Binding-site contacts:
Ligand atom N7 contacts residue LEU191 of chain 1.B at 3.8 Å.
Ligand atom N1 contacts residue ASP140 of chain 1.B at 3.4 Å (salt-bridge).
Ligand atom N3 contacts residue MET142 of chain 1.B at 3.6 Å (h-bond).
Ligand atom PG contacts residue ARG100 of chain 1.B at 3.7 Å.
Ligand atom O1G contacts residue ARG100 of chain 1.B at 2.5 Å (salt-bridge).
Ligand atom O3G contacts residue ASP202 of chain 1.B at 2.8 Å (salt-bridge).
Ligand atom O1A contacts residue ASP202 of chain 1.B at 3.2 Å (salt-bridge).
Ligand atom PB contacts residue ALA67 of chain 1.B at 3.3 Å.
Ligand atom C6 contacts residue LEU191 of chain 1.B at 3.8 Å (hydrophobic).
Ligand atom C2 contacts residue MET142 of chain 1.B at 2.8 Å (hydrophobic).
Ligand atom C8 contacts residue VAL71 of chain 1.B at 3.7 Å (hydrophobic).
Ligand atom PG contacts residue ASP202 of chain 1.B at 3.2 Å.
Ligand atom O2G contacts residue ALA67 of chain 1.B at 2.7 Å (h-bond).
Ligand atom O2B contacts residue TYR68 of chain 1.B at 3.2 Å.
Ligand atom C6 contacts residue ALA84 of chain 1.B at 3.8 Å (hydrophobic).
Ligand atom O4' contacts residue VAL71 of chain 1.B at 3.2 Å.
Ligand atom N6 contacts residue ALA84 of chain 1.B at 3.6 Å.
Ligand atom N3B contacts residue ASP202 of chain 1.B at 2.8 Å (salt-bridge).
Ligand atom O2B contacts residue ARG100 of chain 1.B at 3.4 Å (salt-bridge).
Ligand atom O2A contacts residue LYS86 of chain 1.B at 2.8 Å (salt-bridge).
Ligand atom N1 contacts residue ALA84 of chain 1.B at 3.7 Å.
Ligand atom O3A contacts residue GLY69 of chain 1.B at 3.6 Å.
Ligand atom C2' contacts residue LEU191 of chain 1.B at 3.8 Å (hydrophobic).
Ligand atom O5' contacts residue VAL71 of chain 1.B at 3.4 Å.
Ligand atom C5 contacts residue LEU191 of chain 1.B at 3.6 Å (hydrophobic).
Ligand atom O2G contacts residue GLY66 of chain 1.B at 3.5 Å.
Ligand atom O1B contacts residue LYS86 of chain 1.B at 2.8 Å (salt-bridge).
Ligand atom C6 contacts residue ASP140 of chain 1.B at 3.6 Å.
Ligand atom O4' contacts residue GLY64 of chain 1.B at 3.4 Å (h-bond).
Ligand atom PB contacts residue ARG100 of chain 1.B at 3.8 Å.
Ligand atom O1B contacts residue ARG100 of chain 1.B at 3.7 Å.
Ligand atom N1 contacts residue MET142 of chain 1.B at 3.3 Å (h-bond).
Ligand atom N6 contacts residue ASP140 of chain 1.B at 2.8 Å (salt-bridge).
Ligand atom N9 contacts residue VAL71 of chain 1.B at 3.8 Å.
Ligand atom C5' contacts residue ASN65 of chain 1.B at 3.8 Å.
Ligand atom C5' contacts residue VAL71 of chain 1.B at 3.5 Å (hydrophobic).
Ligand atom N6 contacts residue LEU139 of chain 1.B at 3.3 Å.
Ligand atom O1G contacts residue ASP202 of chain 1.B at 3.5 Å (salt-bridge).
Ligand atom N6 contacts residue ILE117 of chain 1.B at 3.8 Å.
Ligand atom O2B contacts residue ALA67 of chain 1.B at 2.0 Å (h-bond).

The protein below binds the small molecule below.
Small molecule (SMILES): Nc1ncnc2c1ncn2[C@@H]1O[C@H](CO[P](=O)(O)O[P](=O)(O)NP(=O)(O)O)[C@@H](O)[C@H]1O

Sequence of chain 1.B:
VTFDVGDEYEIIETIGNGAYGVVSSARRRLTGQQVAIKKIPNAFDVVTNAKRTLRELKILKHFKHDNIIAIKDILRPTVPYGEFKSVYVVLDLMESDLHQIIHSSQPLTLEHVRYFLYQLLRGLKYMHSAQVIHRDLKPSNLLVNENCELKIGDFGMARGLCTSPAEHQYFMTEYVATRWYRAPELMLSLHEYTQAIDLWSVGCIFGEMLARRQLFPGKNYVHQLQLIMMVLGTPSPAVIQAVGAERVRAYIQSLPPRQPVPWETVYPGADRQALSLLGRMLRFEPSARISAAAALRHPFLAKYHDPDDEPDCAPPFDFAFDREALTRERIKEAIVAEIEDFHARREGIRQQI